Binding-site contacts:
Ligand atom O4 contacts residue VAL275 of chain 1.A at 3.5 Å.
Ligand atom C3 contacts residue ASN200 of chain 1.A at 3.5 Å.
Ligand atom O2 contacts residue PHE289 of chain 1.A at 3.8 Å.
Ligand atom O2 contacts residue ALA287 of chain 1.A at 3.5 Å.
Ligand atom C4 contacts residue LEU233 of chain 1.A at 3.9 Å (hydrophobic).
Ligand atom O1 contacts residue PHE289 of chain 1.A at 3.2 Å.
Ligand atom O3 contacts residue LEU233 of chain 1.A at 3.7 Å.
Ligand atom O4 contacts residue SER285 of chain 1.A at 2.6 Å (h-bond).
Ligand atom C1 contacts residue FE21 of chain 1.B at 2.9 Å.
Ligand atom O3 contacts residue SER285 of chain 1.A at 4.0 Å.
Ligand atom C5 contacts residue VAL275 of chain 1.A at 3.4 Å (hydrophobic).
Ligand atom C5 contacts residue ARG283 of chain 1.A at 3.5 Å.
Ligand atom C3 contacts residue TYR202 of chain 1.A at 3.9 Å (hydrophobic).
Ligand atom O5 contacts residue FE21 of chain 1.B at 2.2 Å.
Ligand atom O5 contacts residue HIS217 of chain 1.A at 3.4 Å (h-bond).
Ligand atom O2 contacts residue FE21 of chain 1.B at 4.0 Å.
Ligand atom C5 contacts residue SER285 of chain 1.A at 3.4 Å.
Ligand atom C4 contacts residue TYR202 of chain 1.A at 4.0 Å (hydrophobic).
Ligand atom C1 contacts residue ASN200 of chain 1.A at 4.0 Å.
Ligand atom O1 contacts residue FE21 of chain 1.B at 2.0 Å.
Ligand atom O4 contacts residue ARG283 of chain 1.A at 2.9 Å (salt-bridge).
Ligand atom O1 contacts residue HIS217 of chain 1.A at 3.2 Å (h-bond).
Ligand atom C1 contacts residue PHE289 of chain 1.A at 4.0 Å (hydrophobic).
Ligand atom O3 contacts residue LEU226 of chain 1.A at 3.9 Å.
Ligand atom O4 contacts residue TYR202 of chain 1.A at 2.7 Å (h-bond).
Ligand atom C1 contacts residue HIS217 of chain 1.A at 4.1 Å.
Ligand atom O3 contacts residue VAL275 of chain 1.A at 3.9 Å.
Ligand atom O2 contacts residue OVR1 of chain 1.J at 3.0 Å (h-bond).
Ligand atom O5 contacts residue HIS273 of chain 1.A at 3.0 Å (h-bond).
Ligand atom C3 contacts residue SER285 of chain 1.A at 4.0 Å.
Ligand atom C5 contacts residue TYR202 of chain 1.A at 3.7 Å (hydrophobic).
Ligand atom C3 contacts residue LEU226 of chain 1.A at 3.9 Å (hydrophobic).
Ligand atom C4 contacts residue VAL275 of chain 1.A at 3.4 Å (hydrophobic).
Ligand atom O3 contacts residue ARG283 of chain 1.A at 2.8 Å (salt-bridge).
Ligand atom O1 contacts residue OVR1 of chain 1.J at 2.7 Å (h-bond).
Ligand atom C5 contacts residue LEU226 of chain 1.A at 4.0 Å (hydrophobic).
Ligand atom C2 contacts residue FE21 of chain 1.B at 2.9 Å.
Ligand atom O1 contacts residue ASP219 of chain 1.A at 3.3 Å (salt-bridge).
Ligand atom O2 contacts residue ASN200 of chain 1.A at 3.0 Å (h-bond).
Ligand atom C1 contacts residue OVR1 of chain 1.J at 3.1 Å.

Sequence of chain 1.A:
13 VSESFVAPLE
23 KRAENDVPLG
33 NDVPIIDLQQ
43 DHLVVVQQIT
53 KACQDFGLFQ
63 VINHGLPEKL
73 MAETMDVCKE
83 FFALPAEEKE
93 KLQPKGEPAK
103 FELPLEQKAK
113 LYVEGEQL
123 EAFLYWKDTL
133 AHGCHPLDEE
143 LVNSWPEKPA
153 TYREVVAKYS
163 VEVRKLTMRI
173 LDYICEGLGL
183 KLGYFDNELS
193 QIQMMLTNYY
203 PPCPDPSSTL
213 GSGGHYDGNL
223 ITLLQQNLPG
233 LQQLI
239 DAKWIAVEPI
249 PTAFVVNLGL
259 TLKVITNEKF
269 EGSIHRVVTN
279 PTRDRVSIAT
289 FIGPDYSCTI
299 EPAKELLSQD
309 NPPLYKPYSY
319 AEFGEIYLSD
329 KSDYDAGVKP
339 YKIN

A protein and the small-molecule ligand that binds it are described below.
Small molecule (SMILES): O=C(O)CCC(=O)C(=O)O